Sequence of chain 32.E:
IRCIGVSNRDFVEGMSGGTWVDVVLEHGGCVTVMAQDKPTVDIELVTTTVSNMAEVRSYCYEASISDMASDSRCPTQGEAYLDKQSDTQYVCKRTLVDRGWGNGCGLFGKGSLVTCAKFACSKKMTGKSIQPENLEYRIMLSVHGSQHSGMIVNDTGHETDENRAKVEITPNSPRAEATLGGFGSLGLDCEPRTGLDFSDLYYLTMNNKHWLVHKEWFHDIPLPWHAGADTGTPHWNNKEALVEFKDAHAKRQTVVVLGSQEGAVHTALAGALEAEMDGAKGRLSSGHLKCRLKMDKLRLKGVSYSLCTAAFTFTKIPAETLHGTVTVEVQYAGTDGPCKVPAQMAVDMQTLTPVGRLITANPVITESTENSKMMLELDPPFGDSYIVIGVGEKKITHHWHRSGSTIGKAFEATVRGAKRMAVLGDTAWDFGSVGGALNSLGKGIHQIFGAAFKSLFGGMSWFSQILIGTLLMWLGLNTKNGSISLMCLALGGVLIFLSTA

A protein and the small-molecule ligand that binds it are described below.
Small molecule (SMILES): CC(=O)N[C@H]1[C@H](O[C@H]2[C@H](O)[C@@H](NC(C)=O)CO[C@@H]2CO)O[C@H](CO)[C@@H](O)[C@@H]1O

Binding-site contacts:
Ligand atom N2 contacts residue THR156 of chain 32.E at 3.6 Å (h-bond).
Ligand atom C8 contacts residue ASN154 of chain 32.E at 3.6 Å.
Ligand atom C7 contacts residue ASN154 of chain 32.E at 3.3 Å.
Ligand atom C7 contacts residue THR156 of chain 32.E at 3.9 Å.
Ligand atom C1 contacts residue ASN154 of chain 32.E at 3.4 Å.
Ligand atom C2 contacts residue ASN154 of chain 32.E at 3.5 Å.
Ligand atom O7 contacts residue ASN154 of chain 32.E at 2.6 Å (h-bond).
Ligand atom C6 contacts residue MET151 of chain 32.E at 4.5 Å (hydrophobic).
Ligand atom O6 contacts residue MET151 of chain 32.E at 3.4 Å.
Ligand atom C1 contacts residue THR156 of chain 32.E at 3.6 Å.
Ligand atom C2 contacts residue THR156 of chain 32.E at 4.2 Å.
Ligand atom O5 contacts residue ASN154 of chain 32.E at 4.0 Å.
Ligand atom C8 contacts residue THR156 of chain 32.E at 4.0 Å.
Ligand atom N2 contacts residue ASN154 of chain 32.E at 3.8 Å.